Sequence of chain 1.C:
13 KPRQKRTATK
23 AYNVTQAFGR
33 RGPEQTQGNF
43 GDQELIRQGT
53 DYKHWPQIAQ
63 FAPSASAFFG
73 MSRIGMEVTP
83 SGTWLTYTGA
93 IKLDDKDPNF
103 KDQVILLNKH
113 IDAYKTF

Binding-site contacts:
Ligand atom N7 contacts residue ARG15 of chain 1.C at 3.6 Å (salt-bridge).
Ligand atom O6 contacts residue ARG15 of chain 1.C at 3.7 Å.
Ligand atom N1 contacts residue ARG15 of chain 1.C at 4.0 Å.
Ligand atom N2 contacts residue THR38 of chain 1.C at 3.4 Å (h-bond).
Ligand atom N3 contacts residue TRP86 of chain 1.C at 3.7 Å.
Ligand atom C8 contacts residue ARG15 of chain 1.C at 3.6 Å.
Ligand atom C6 contacts residue TRP86 of chain 1.C at 3.6 Å (hydrophobic).
Ligand atom C6 contacts residue ARG15 of chain 1.C at 3.5 Å.
Ligand atom O6 contacts residue ILE93 of chain 1.D at 4.2 Å.
Ligand atom C6 contacts residue MET73 of chain 1.D at 4.3 Å (hydrophobic).
Ligand atom C8 contacts residue LYS94 of chain 1.D at 3.6 Å.
Ligand atom N1 contacts residue MET73 of chain 1.D at 4.4 Å.
Ligand atom C5 contacts residue ARG15 of chain 1.C at 3.3 Å.
Ligand atom N1 contacts residue TRP86 of chain 1.C at 3.3 Å.
Ligand atom C4 contacts residue TRP86 of chain 1.C at 4.0 Å (hydrophobic).
Ligand atom C4 contacts residue ARG15 of chain 1.C at 3.3 Å.
Ligand atom O6 contacts residue LYS94 of chain 1.D at 3.4 Å (salt-bridge).
Ligand atom C2 contacts residue TRP86 of chain 1.C at 3.4 Å (hydrophobic).
Ligand atom C6 contacts residue LYS94 of chain 1.D at 4.1 Å.
Ligand atom N9 contacts residue LYS94 of chain 1.D at 4.3 Å.
Ligand atom N3 contacts residue ARG15 of chain 1.C at 3.6 Å.
Ligand atom N9 contacts residue ARG15 of chain 1.C at 3.2 Å (salt-bridge).
Ligand atom O6 contacts residue MET73 of chain 1.D at 3.5 Å.
Ligand atom C5 contacts residue TRP86 of chain 1.C at 4.0 Å (hydrophobic).
Ligand atom C5 contacts residue LYS94 of chain 1.D at 4.1 Å.
Ligand atom O6 contacts residue ALA92 of chain 1.D at 4.2 Å.
Ligand atom N7 contacts residue LYS94 of chain 1.D at 3.7 Å.
Ligand atom C2 contacts residue ARG15 of chain 1.C at 4.0 Å.
Ligand atom O6 contacts residue TRP86 of chain 1.C at 3.8 Å.
Ligand atom N2 contacts residue TRP86 of chain 1.C at 3.8 Å.

The protein below binds the small molecule below.
Small molecule (SMILES): Nc1nc2[nH]cnc2c(=O)[nH]1

Sequence of chain 1.D:
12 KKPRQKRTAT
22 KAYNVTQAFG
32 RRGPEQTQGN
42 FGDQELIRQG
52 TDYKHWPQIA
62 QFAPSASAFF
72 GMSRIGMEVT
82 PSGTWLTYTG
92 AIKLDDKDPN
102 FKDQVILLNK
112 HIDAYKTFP